Binding-site contacts:
Ligand atom CAJ contacts residue PHE90 of chain 1.B at 3.9 Å (hydrophobic).
Ligand atom CAD contacts residue ILE28 of chain 1.B at 3.3 Å (hydrophobic).
Ligand atom CAN contacts residue ILE28 of chain 1.B at 3.5 Å (hydrophobic).
Ligand atom CAL contacts residue PHE90 of chain 1.B at 4.0 Å (hydrophobic).
Ligand atom OAF contacts residue ASN84 of chain 1.B at 3.2 Å (h-bond).
Ligand atom NBG contacts residue VAL33 of chain 1.B at 3.8 Å.
Ligand atom CAA contacts residue PHE90 of chain 1.B at 3.8 Å (hydrophobic).
Ligand atom NBF contacts residue VAL33 of chain 1.B at 3.6 Å.
Ligand atom NBF contacts residue PHE90 of chain 1.B at 3.6 Å.
Ligand atom CBA contacts residue ASN84 of chain 1.B at 3.8 Å.
Ligand atom CAV contacts residue PHE90 of chain 1.B at 4.0 Å (hydrophobic).
Ligand atom CAQ contacts residue ILE28 of chain 1.B at 3.5 Å (hydrophobic).
Ligand atom OAH contacts residue VAL38 of chain 1.B at 3.9 Å.
Ligand atom OAH contacts residue PRO34 of chain 1.B at 3.9 Å.
Ligand atom OAF contacts residue CYS80 of chain 1.B at 3.4 Å (h-bond).
Ligand atom SBH contacts residue PRO34 of chain 1.B at 4.0 Å.
Ligand atom CAC contacts residue VAL38 of chain 1.B at 3.7 Å (hydrophobic).
Ligand atom OAE contacts residue ASN84 of chain 1.B at 3.0 Å (h-bond).
Ligand atom CBA contacts residue VAL33 of chain 1.B at 3.8 Å (hydrophobic).
Ligand atom CAZ contacts residue ASN84 of chain 1.B at 3.7 Å.
Ligand atom NAT contacts residue PRO34 of chain 1.B at 3.5 Å.
Ligand atom CAM contacts residue PRO34 of chain 1.B at 4.0 Å (hydrophobic).
Ligand atom CBB contacts residue VAL33 of chain 1.B at 3.8 Å (hydrophobic).
Ligand atom CBC contacts residue PHE90 of chain 1.B at 3.6 Å (hydrophobic).
Ligand atom OAG contacts residue GLU37 of chain 1.B at 3.2 Å (salt-bridge).
Ligand atom CBB contacts residue PHE90 of chain 1.B at 3.4 Å (hydrophobic).
Ligand atom CAM contacts residue PHE90 of chain 1.B at 3.8 Å (hydrophobic).
Ligand atom OAE contacts residue TYR83 of chain 1.B at 3.3 Å.
Ligand atom CAW contacts residue PRO34 of chain 1.B at 3.7 Å (hydrophobic).
Ligand atom CAY contacts residue PHE90 of chain 1.B at 3.9 Å (hydrophobic).
Ligand atom OAG contacts residue PRO34 of chain 1.B at 3.9 Å.
Ligand atom OAU contacts residue ASN27 of chain 1.B at 3.9 Å.
Ligand atom OAU contacts residue ILE28 of chain 1.B at 4.0 Å.
Ligand atom OAE contacts residue TYR41 of chain 1.B at 4.0 Å.
Ligand atom CAZ contacts residue PHE90 of chain 1.B at 3.8 Å (hydrophobic).
Ligand atom CAD contacts residue PHE29 of chain 1.B at 3.6 Å (hydrophobic).
Ligand atom CAC contacts residue VAL33 of chain 1.B at 3.8 Å (hydrophobic).
Ligand atom CAW contacts residue PHE90 of chain 1.B at 3.9 Å (hydrophobic).
Ligand atom CAN contacts residue PHE90 of chain 1.B at 3.7 Å (hydrophobic).
Ligand atom CBA contacts residue PHE90 of chain 1.B at 3.9 Å (hydrophobic).

Sequence of chain 1.B:
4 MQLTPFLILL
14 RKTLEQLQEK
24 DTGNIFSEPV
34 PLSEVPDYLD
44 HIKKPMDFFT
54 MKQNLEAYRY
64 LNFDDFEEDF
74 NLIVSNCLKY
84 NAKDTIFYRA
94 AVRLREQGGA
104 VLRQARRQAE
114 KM

A protein and the small-molecule ligand that binds it are described below.
Small molecule (SMILES): CC(C)Cc1ccc(S(=O)(=O)Nc2cc3c(cc2N2CCOCC2)n(C)c(=O)c(=O)n3C)cc1